Sequence of chain 1.B:
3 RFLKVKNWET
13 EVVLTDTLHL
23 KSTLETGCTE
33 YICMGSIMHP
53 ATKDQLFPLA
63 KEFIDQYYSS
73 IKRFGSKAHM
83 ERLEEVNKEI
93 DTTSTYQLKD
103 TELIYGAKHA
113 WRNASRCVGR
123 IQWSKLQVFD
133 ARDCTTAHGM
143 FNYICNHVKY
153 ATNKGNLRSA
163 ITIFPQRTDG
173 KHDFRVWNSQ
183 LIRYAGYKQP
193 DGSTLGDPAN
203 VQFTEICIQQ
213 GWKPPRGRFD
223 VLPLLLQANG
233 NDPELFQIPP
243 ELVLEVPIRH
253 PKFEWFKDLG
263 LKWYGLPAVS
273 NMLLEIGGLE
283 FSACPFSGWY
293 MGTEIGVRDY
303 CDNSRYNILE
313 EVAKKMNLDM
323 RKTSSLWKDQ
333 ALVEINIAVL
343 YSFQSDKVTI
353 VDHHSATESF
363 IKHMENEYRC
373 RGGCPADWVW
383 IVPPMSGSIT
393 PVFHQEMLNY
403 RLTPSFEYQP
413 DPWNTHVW

A small-molecule ligand and the protein it binds are described below.
Small molecule (SMILES): Cc1cc(N)nc(CCc2c(F)ccc(CCCN(C)C)c2F)c1

Binding-site contacts:
Ligand atom C08 contacts residue GLU296 of chain 1.B at 3.6 Å.
Ligand atom C21 contacts residue TYR410 of chain 1.B at 3.8 Å (hydrophobic).
Ligand atom C21 contacts residue MET40 of chain 1.B at 3.7 Å (hydrophobic).
Ligand atom N01 contacts residue GLU296 of chain 1.B at 2.6 Å (salt-bridge).
Ligand atom C11 contacts residue VAL271 of chain 1.B at 3.6 Å (hydrophobic).
Ligand atom C03 contacts residue TRP291 of chain 1.B at 3.9 Å (hydrophobic).
Ligand atom C11 contacts residue HEM1 of chain 1.G at 3.4 Å.
Ligand atom C13 contacts residue VAL271 of chain 1.B at 3.5 Å (hydrophobic).
Ligand atom C15 contacts residue VAL271 of chain 1.B at 3.5 Å (hydrophobic).
Ligand atom C16 contacts residue HEM1 of chain 1.G at 3.5 Å.
Ligand atom C05 contacts residue VAL271 of chain 1.B at 3.5 Å (hydrophobic).
Ligand atom F16 contacts residue HEM1 of chain 1.G at 3.5 Å.
Ligand atom N02 contacts residue TYR292 of chain 1.B at 3.8 Å.
Ligand atom N01 contacts residue PRO269 of chain 1.B at 3.7 Å.
Ligand atom F12 contacts residue HEM1 of chain 1.G at 3.2 Å.
Ligand atom N02 contacts residue HEM1 of chain 1.G at 3.3 Å.
Ligand atom C16 contacts residue VAL271 of chain 1.B at 3.6 Å (hydrophobic).
Ligand atom C09 contacts residue GLU296 of chain 1.B at 3.2 Å.
Ligand atom C21 contacts residue HEM1 of chain 1.G at 3.6 Å.
Ligand atom C06 contacts residue PRO269 of chain 1.B at 3.7 Å (hydrophobic).
Ligand atom C07 contacts residue HEM1 of chain 1.G at 3.5 Å.
Ligand atom C02 contacts residue HEM1 of chain 1.G at 3.8 Å.
Ligand atom C12 contacts residue HEM1 of chain 1.G at 3.6 Å.
Ligand atom F16 contacts residue GLN182 of chain 1.B at 3.7 Å.
Ligand atom C02 contacts residue TRP291 of chain 1.B at 3.7 Å (hydrophobic).
Ligand atom C02 contacts residue GLU296 of chain 1.B at 3.4 Å.
Ligand atom C07 contacts residue GLY290 of chain 1.B at 3.7 Å.
Ligand atom N20 contacts residue TYR410 of chain 1.B at 3.6 Å.
Ligand atom C13 contacts residue HEM1 of chain 1.G at 3.3 Å.
Ligand atom C21 contacts residue TRP382 of chain 1.B at 3.6 Å (hydrophobic).
Ligand atom C14 contacts residue VAL271 of chain 1.B at 3.5 Å (hydrophobic).
Ligand atom C06 contacts residue GLU296 of chain 1.B at 3.5 Å.
Ligand atom N02 contacts residue GLU296 of chain 1.B at 2.6 Å (salt-bridge).
Ligand atom C22 contacts residue HIS41 of chain 1.B at 3.7 Å.
Ligand atom C09 contacts residue HEM1 of chain 1.G at 3.4 Å.
Ligand atom N02 contacts residue TRP291 of chain 1.B at 2.8 Å (h-bond).
Ligand atom C03 contacts residue HEM1 of chain 1.G at 3.3 Å.
Ligand atom C07 contacts residue PHE288 of chain 1.B at 3.8 Å (hydrophobic).
Ligand atom C12 contacts residue VAL271 of chain 1.B at 3.5 Å (hydrophobic).
Ligand atom C14 contacts residue HEM1 of chain 1.G at 3.3 Å.